Sequence of chain 1.A:
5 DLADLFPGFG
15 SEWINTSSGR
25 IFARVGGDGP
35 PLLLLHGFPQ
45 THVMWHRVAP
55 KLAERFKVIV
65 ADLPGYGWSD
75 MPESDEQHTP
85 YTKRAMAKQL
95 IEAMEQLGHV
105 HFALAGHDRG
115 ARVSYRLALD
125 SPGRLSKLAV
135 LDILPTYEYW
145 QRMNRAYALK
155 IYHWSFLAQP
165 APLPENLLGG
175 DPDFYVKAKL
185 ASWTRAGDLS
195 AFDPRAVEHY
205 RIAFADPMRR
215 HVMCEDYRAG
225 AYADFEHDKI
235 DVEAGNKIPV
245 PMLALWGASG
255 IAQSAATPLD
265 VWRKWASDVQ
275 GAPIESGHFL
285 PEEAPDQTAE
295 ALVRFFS

Binding-site contacts:
Ligand atom CH3 contacts residue ILE255 of chain 1.A at 3.9 Å (hydrophobic).
Ligand atom O contacts residue TYR221 of chain 1.A at 3.6 Å.
Ligand atom OXT contacts residue HIS282 of chain 1.A at 4.5 Å.
Ligand atom F contacts residue TRP158 of chain 1.A at 2.9 Å.
Ligand atom F contacts residue ILE255 of chain 1.A at 4.0 Å.
Ligand atom O contacts residue ARG116 of chain 1.A at 3.2 Å (salt-bridge).
Ligand atom C contacts residue TRP158 of chain 1.A at 3.7 Å (hydrophobic).
Ligand atom CH3 contacts residue TRP158 of chain 1.A at 3.3 Å (hydrophobic).
Ligand atom C contacts residue ASP112 of chain 1.A at 3.2 Å.
Ligand atom O contacts residue TRP158 of chain 1.A at 3.6 Å.
Ligand atom CH3 contacts residue ASP112 of chain 1.A at 3.5 Å.
Ligand atom CH3 contacts residue TYR143 of chain 1.A at 3.9 Å (hydrophobic).
Ligand atom O contacts residue ASP112 of chain 1.A at 3.5 Å (salt-bridge).
Ligand atom CH3 contacts residue TYR221 of chain 1.A at 4.5 Å (hydrophobic).
Ligand atom F contacts residue HIS157 of chain 1.A at 3.0 Å.
Ligand atom OXT contacts residue ARG113 of chain 1.A at 4.3 Å.
Ligand atom F contacts residue ASP112 of chain 1.A at 3.7 Å.
Ligand atom OXT contacts residue ARG116 of chain 1.A at 2.7 Å (salt-bridge).
Ligand atom OXT contacts residue TYR143 of chain 1.A at 4.5 Å.
Ligand atom OXT contacts residue ASP112 of chain 1.A at 3.3 Å (salt-bridge).
Ligand atom CH3 contacts residue ARG116 of chain 1.A at 3.9 Å.
Ligand atom O contacts residue ARG113 of chain 1.A at 2.7 Å (salt-bridge).
Ligand atom C contacts residue TYR221 of chain 1.A at 4.5 Å (hydrophobic).
Ligand atom OXT contacts residue TRP158 of chain 1.A at 4.2 Å.
Ligand atom C contacts residue ARG113 of chain 1.A at 3.8 Å.
Ligand atom OXT contacts residue ILE137 of chain 1.A at 3.4 Å.
Ligand atom F contacts residue TYR221 of chain 1.A at 3.4 Å.
Ligand atom C contacts residue ARG116 of chain 1.A at 3.3 Å.
Ligand atom CH3 contacts residue HIS157 of chain 1.A at 4.3 Å.

This protein binds this small molecule.
Small molecule (SMILES): O=C(O)CF